Binding-site contacts:
Ligand atom CB contacts residue MET52 of chain 1.A at 3.7 Å (hydrophobic).
Ligand atom CB contacts residue PHE117 of chain 1.A at 4.0 Å (hydrophobic).
Ligand atom CG2 contacts residue GLU112 of chain 1.A at 4.1 Å.
Ligand atom CB contacts residue ASP114 of chain 1.A at 3.5 Å.
Ligand atom N contacts residue ASP114 of chain 1.A at 2.6 Å (salt-bridge).
Ligand atom CA contacts residue TRP115 of chain 1.A at 3.6 Å (hydrophobic).
Ligand atom C contacts residue GLY116 of chain 1.A at 3.4 Å.
Ligand atom O contacts residue GLY116 of chain 1.A at 2.8 Å (h-bond).
Ligand atom CA contacts residue GLY116 of chain 1.A at 3.1 Å.
Ligand atom O contacts residue TRP115 of chain 1.A at 3.4 Å.
Ligand atom C contacts residue PHE68 of chain 1.A at 3.7 Å (hydrophobic).
Ligand atom CG2 contacts residue TRP115 of chain 1.A at 3.6 Å (hydrophobic).
Ligand atom CG2 contacts residue ASP114 of chain 1.A at 3.4 Å.
Ligand atom C contacts residue GLY116 of chain 1.A at 4.0 Å.
Ligand atom CA contacts residue ASP114 of chain 1.A at 3.2 Å.
Ligand atom CA contacts residue PHE68 of chain 1.A at 3.5 Å (hydrophobic).
Ligand atom N contacts residue GLY116 of chain 1.A at 2.8 Å (h-bond).
Ligand atom O contacts residue PHE68 of chain 1.A at 3.5 Å.
Ligand atom N contacts residue PHE68 of chain 1.A at 3.5 Å.
Ligand atom C contacts residue TRP115 of chain 1.A at 3.9 Å (hydrophobic).
Ligand atom CA contacts residue TRP115 of chain 1.A at 4.1 Å (hydrophobic).
Ligand atom CA contacts residue GLY116 of chain 1.A at 4.0 Å.
Ligand atom CB contacts residue ASP114 of chain 1.A at 3.7 Å.
Ligand atom C contacts residue ASP114 of chain 1.A at 3.3 Å.
Ligand atom CB contacts residue TRP115 of chain 1.A at 3.4 Å (hydrophobic).
Ligand atom O contacts residue PHE68 of chain 1.A at 3.7 Å.
Ligand atom O contacts residue TRP115 of chain 1.A at 3.8 Å.
Ligand atom CB contacts residue PHE68 of chain 1.A at 4.0 Å (hydrophobic).
Ligand atom CB contacts residue GLY116 of chain 1.A at 3.7 Å.
Ligand atom N contacts residue TRP115 of chain 1.A at 3.9 Å.
Ligand atom CA contacts residue ASP114 of chain 1.A at 3.6 Å.
Ligand atom CA contacts residue PHE117 of chain 1.A at 4.1 Å (hydrophobic).
Ligand atom N contacts residue TRP115 of chain 1.A at 3.6 Å.
Ligand atom O contacts residue ARG54 of chain 1.A at 3.6 Å.
Ligand atom C contacts residue PHE68 of chain 1.A at 4.3 Å (hydrophobic).
Ligand atom CB contacts residue MET50 of chain 1.A at 3.9 Å (hydrophobic).
Ligand atom C contacts residue TRP115 of chain 1.A at 3.4 Å (hydrophobic).
Ligand atom OG contacts residue ASP114 of chain 1.A at 2.6 Å (salt-bridge).
Ligand atom N contacts residue PHE117 of chain 1.A at 4.0 Å.
Ligand atom OG contacts residue MET50 of chain 1.A at 3.8 Å.

This small molecule binds to this protein.
Small molecule (SMILES): C[C@H](N)C(=O)N[C@@H](CO)C(=O)N[C@H](C(=O)N[C@H](C=O)CO)[C@@H](C)O

Sequence of chain 1.A:
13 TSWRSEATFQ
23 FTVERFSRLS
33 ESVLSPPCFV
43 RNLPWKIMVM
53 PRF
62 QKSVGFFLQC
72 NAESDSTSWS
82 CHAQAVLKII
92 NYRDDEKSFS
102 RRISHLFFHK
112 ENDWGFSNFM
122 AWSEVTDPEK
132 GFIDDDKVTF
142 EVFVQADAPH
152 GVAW